Binding-site contacts:
Ligand atom N contacts residue LEU232 of chain 1.A at 3.5 Å.
Ligand atom C contacts residue VAL48 of chain 1.A at 3.5 Å (hydrophobic).
Ligand atom CB contacts residue ASN178 of chain 1.A at 3.5 Å.
Ligand atom CG2 contacts residue VAL181 of chain 1.A at 3.6 Å (hydrophobic).
Ligand atom O contacts residue VAL181 of chain 1.A at 3.6 Å.
Ligand atom N contacts residue ASN229 of chain 1.A at 3.0 Å (h-bond).
Ligand atom CB contacts residue GLU185 of chain 1.A at 3.3 Å.
Ligand atom OG1 contacts residue TRP233 of chain 1.A at 3.3 Å (h-bond).
Ligand atom CB contacts residue ASN178 of chain 1.A at 3.3 Å.
Ligand atom O1P contacts residue LYS51 of chain 1.A at 3.8 Å.
Ligand atom O contacts residue LYS51 of chain 1.A at 3.2 Å.
Ligand atom O1P contacts residue ARG132 of chain 1.A at 2.8 Å (salt-bridge).
Ligand atom C contacts residue ASN178 of chain 1.A at 3.7 Å.
Ligand atom C contacts residue LEU177 of chain 1.A at 3.6 Å (hydrophobic).
Ligand atom O2P contacts residue ARG132 of chain 1.A at 2.8 Å (salt-bridge).
Ligand atom O contacts residue LEU177 of chain 1.A at 3.4 Å.
Ligand atom ND2 contacts residue GLY174 of chain 1.A at 3.8 Å.
Ligand atom CG2 contacts residue ASN229 of chain 1.A at 3.6 Å.
Ligand atom O1P contacts residue TYR133 of chain 1.A at 2.5 Å (h-bond).
Ligand atom P contacts residue TYR133 of chain 1.A at 3.5 Å.
Ligand atom CA contacts residue ASN229 of chain 1.A at 3.8 Å.
Ligand atom CD contacts residue PHE122 of chain 1.A at 3.5 Å (hydrophobic).
Ligand atom CA contacts residue ASN178 of chain 1.A at 3.7 Å.
Ligand atom O contacts residue LYS51 of chain 1.A at 3.5 Å.
Ligand atom CD contacts residue LEU225 of chain 1.A at 3.6 Å (hydrophobic).
Ligand atom O2P contacts residue ARG58 of chain 1.A at 3.4 Å (salt-bridge).
Ligand atom CA contacts residue ASN178 of chain 1.A at 3.6 Å.
Ligand atom N contacts residue LEU177 of chain 1.A at 3.4 Å.
Ligand atom ND2 contacts residue LYS125 of chain 1.A at 3.5 Å.
Ligand atom CB contacts residue ASN229 of chain 1.A at 3.7 Å.
Ligand atom CG2 contacts residue GLU185 of chain 1.A at 3.6 Å.
Ligand atom O contacts residue ASN229 of chain 1.A at 2.9 Å (h-bond).
Ligand atom N contacts residue ASN178 of chain 1.A at 2.8 Å (h-bond).
Ligand atom O contacts residue VAL48 of chain 1.A at 3.8 Å.
Ligand atom O contacts residue SER47 of chain 1.A at 3.2 Å (h-bond).
Ligand atom O3P contacts residue TYR133 of chain 1.A at 3.4 Å (h-bond).
Ligand atom CG2 contacts residue TRP233 of chain 1.A at 3.6 Å (hydrophobic).
Ligand atom O3P contacts residue ARG58 of chain 1.A at 2.8 Å (salt-bridge).
Ligand atom CA contacts residue LEU177 of chain 1.A at 3.7 Å (hydrophobic).
Ligand atom P contacts residue ARG132 of chain 1.A at 3.6 Å.

Sequence of chain 1.A:
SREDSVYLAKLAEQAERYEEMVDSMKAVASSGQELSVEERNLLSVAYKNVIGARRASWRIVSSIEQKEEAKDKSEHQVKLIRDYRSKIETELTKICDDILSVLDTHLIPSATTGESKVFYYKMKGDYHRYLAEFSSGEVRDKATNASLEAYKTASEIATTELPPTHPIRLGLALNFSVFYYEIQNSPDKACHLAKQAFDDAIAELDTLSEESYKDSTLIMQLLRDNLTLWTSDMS

This small molecule binds to this protein.
Small molecule (SMILES): CCC[C@@H](C=O)NC(=O)[C@@H]1CCCN1C(=O)[C@H](CC(N)=O)NC(=O)[C@H](COP(=O)(O)O)NC(=O)[C@H](C)NC(=O)[C@@H](N)[C@@H](C)O